Binding-site contacts:
Ligand atom C8 contacts residue VAL32 of chain 1.A at 3.8 Å (hydrophobic).
Ligand atom O3G contacts residue MG1 of chain 1.D at 3.1 Å.
Ligand atom N6 contacts residue ALA45 of chain 1.A at 3.4 Å.
Ligand atom O2B contacts residue MG1 of chain 1.E at 2.3 Å.
Ligand atom O1A contacts residue LYS47 of chain 1.A at 3.6 Å.
Ligand atom O3G contacts residue MG1 of chain 1.E at 2.2 Å.
Ligand atom C3' contacts residue ALA142 of chain 1.A at 3.7 Å (hydrophobic).
Ligand atom O1G contacts residue ASP156 of chain 1.A at 3.7 Å.
Ligand atom N6 contacts residue MET92 of chain 1.A at 3.5 Å.
Ligand atom N3 contacts residue LEU24 of chain 1.A at 3.6 Å.
Ligand atom O4' contacts residue LEU24 of chain 1.A at 3.4 Å (h-bond).
Ligand atom C2 contacts residue LEU24 of chain 1.A at 3.6 Å (hydrophobic).
Ligand atom PG contacts residue MG1 of chain 1.D at 3.1 Å.
Ligand atom N1 contacts residue CYS95 of chain 1.A at 3.0 Å (h-bond).
Ligand atom O2B contacts residue ASP156 of chain 1.A at 3.0 Å (salt-bridge).
Ligand atom C6 contacts residue LEU145 of chain 1.A at 3.4 Å (hydrophobic).
Ligand atom O2G contacts residue GLY27 of chain 1.A at 3.4 Å.
Ligand atom O3A contacts residue LYS47 of chain 1.A at 3.2 Å.
Ligand atom N3B contacts residue GLY27 of chain 1.A at 3.1 Å (h-bond).
Ligand atom PB contacts residue MG1 of chain 1.E at 3.7 Å.
Ligand atom O2' contacts residue ASP102 of chain 1.A at 2.8 Å (salt-bridge).
Ligand atom O5' contacts residue MG1 of chain 1.D at 3.6 Å.
Ligand atom C6 contacts residue ALA45 of chain 1.A at 3.6 Å (hydrophobic).
Ligand atom PA contacts residue ASP156 of chain 1.A at 3.6 Å.
Ligand atom O1G contacts residue MG1 of chain 1.D at 2.2 Å.
Ligand atom C5' contacts residue GLY26 of chain 1.A at 3.8 Å.
Ligand atom O2A contacts residue MG1 of chain 1.E at 3.7 Å.
Ligand atom O2A contacts residue ASN143 of chain 1.A at 3.3 Å (h-bond).
Ligand atom O2A contacts residue MG1 of chain 1.D at 2.1 Å.
Ligand atom O3' contacts residue ALA142 of chain 1.A at 2.9 Å (h-bond).
Ligand atom O2B contacts residue LYS47 of chain 1.A at 3.6 Å.
Ligand atom PA contacts residue MG1 of chain 1.D at 3.5 Å.
Ligand atom PG contacts residue MG1 of chain 1.E at 3.7 Å.
Ligand atom C2 contacts residue CYS95 of chain 1.A at 3.2 Å (hydrophobic).
Ligand atom O2A contacts residue ASP156 of chain 1.A at 2.2 Å (salt-bridge).
Ligand atom N6 contacts residue GLU93 of chain 1.A at 2.8 Å (salt-bridge).
Ligand atom C5 contacts residue LEU145 of chain 1.A at 3.5 Å (hydrophobic).
Ligand atom O3G contacts residue ASP156 of chain 1.A at 2.9 Å (salt-bridge).
Ligand atom N6 contacts residue LEU145 of chain 1.A at 3.5 Å.
Ligand atom C5' contacts residue VAL32 of chain 1.A at 3.5 Å (hydrophobic).

This protein binds this small molecule.
Small molecule (SMILES): Nc1ncnc2c1ncn2[C@@H]1O[C@H](CO[P](=O)(O)O[P](=O)(O)NP(=O)(O)O)[C@@H](O)[C@H]1O

Sequence of chain 1.A:
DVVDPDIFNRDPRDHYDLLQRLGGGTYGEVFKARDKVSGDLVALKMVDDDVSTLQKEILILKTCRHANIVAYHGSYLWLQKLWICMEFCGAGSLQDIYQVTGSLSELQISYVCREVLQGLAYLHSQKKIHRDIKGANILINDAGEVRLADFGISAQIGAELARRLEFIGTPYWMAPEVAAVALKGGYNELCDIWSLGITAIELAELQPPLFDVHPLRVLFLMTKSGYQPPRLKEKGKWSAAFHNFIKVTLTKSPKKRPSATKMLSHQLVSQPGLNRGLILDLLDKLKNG